Sequence of chain 4.A:
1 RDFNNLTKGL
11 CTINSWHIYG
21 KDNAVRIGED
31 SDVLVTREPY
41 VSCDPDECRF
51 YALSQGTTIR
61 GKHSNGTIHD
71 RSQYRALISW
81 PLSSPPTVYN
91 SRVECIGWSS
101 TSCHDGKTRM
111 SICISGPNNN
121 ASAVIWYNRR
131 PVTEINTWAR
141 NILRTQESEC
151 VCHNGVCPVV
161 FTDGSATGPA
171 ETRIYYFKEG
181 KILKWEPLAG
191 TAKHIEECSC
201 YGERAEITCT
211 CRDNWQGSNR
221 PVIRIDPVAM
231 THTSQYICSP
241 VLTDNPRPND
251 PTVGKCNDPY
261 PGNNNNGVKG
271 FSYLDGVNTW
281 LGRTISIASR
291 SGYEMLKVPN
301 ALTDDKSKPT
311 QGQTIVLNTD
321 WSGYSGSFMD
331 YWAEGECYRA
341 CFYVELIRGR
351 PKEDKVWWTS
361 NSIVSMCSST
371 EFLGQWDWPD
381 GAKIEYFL

A protein and the small-molecule ligand that binds it are described below.
Small molecule (SMILES): CC(=O)N[C@H]1[C@H](O[C@H]2[C@H](O)[C@@H](NC(C)=O)CO[C@@H]2CO)O[C@H](CO)[C@@H](O[C@@H]2O[C@H](CO[C@H]3O[C@H](CO)[C@@H](O)[C@H](O[C@H]4O[C@H](CO)[C@@H](O)[C@H](O)[C@@H]4O)[C@@H]3O)[C@@H](O)[C@H](O[C@H]3O[C@H](CO)[C@@H](O)[C@H](O)[C@@H]3O[C@H]3O[C@H](CO)[C@@H](O)[C@H](O)[C@@H]3O[C@H]3O[C@H](CO)[C@@H](O)[C@H](O)[C@@H]3O)[C@@H]2O)[C@@H]1O

Sequence of chain 1.A:
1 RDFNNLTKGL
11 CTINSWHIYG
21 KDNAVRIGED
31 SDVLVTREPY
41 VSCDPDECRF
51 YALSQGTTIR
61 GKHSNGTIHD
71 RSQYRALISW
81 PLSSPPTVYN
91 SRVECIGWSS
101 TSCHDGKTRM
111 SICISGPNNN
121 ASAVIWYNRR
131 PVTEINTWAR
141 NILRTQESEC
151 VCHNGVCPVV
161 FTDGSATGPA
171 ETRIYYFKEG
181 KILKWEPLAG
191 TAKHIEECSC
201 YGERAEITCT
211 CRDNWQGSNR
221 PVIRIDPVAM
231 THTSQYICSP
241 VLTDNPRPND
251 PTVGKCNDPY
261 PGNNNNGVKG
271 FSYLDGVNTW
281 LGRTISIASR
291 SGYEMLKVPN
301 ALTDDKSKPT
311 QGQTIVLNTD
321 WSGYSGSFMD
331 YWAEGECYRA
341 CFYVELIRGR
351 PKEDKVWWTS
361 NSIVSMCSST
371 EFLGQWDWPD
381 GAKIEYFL

Binding-site contacts:
Ligand atom C6 contacts residue LEU373 of chain 1.A at 3.4 Å (hydrophobic).
Ligand atom C5 contacts residue ASN120 of chain 4.A at 3.6 Å.
Ligand atom O3 contacts residue ASP250 of chain 1.A at 3.1 Å (salt-bridge).
Ligand atom O3 contacts residue GLN311 of chain 1.A at 3.3 Å.
Ligand atom O6 contacts residue ILE285 of chain 1.A at 2.8 Å (h-bond).
Ligand atom O2 contacts residue LEU296 of chain 1.A at 3.4 Å.
Ligand atom C4 contacts residue GLU294 of chain 1.A at 3.5 Å.
Ligand atom C6 contacts residue PRO309 of chain 1.A at 3.6 Å (hydrophobic).
Ligand atom N2 contacts residue ASN120 of chain 4.A at 2.9 Å (h-bond).
Ligand atom C3 contacts residue GLU294 of chain 1.A at 3.3 Å.
Ligand atom O5 contacts residue ARG283 of chain 1.A at 3.3 Å (salt-bridge).
Ligand atom N2 contacts residue ARG140 of chain 4.A at 3.6 Å.
Ligand atom C6 contacts residue ASP250 of chain 1.A at 3.5 Å.
Ligand atom C1 contacts residue ASN120 of chain 4.A at 1.4 Å.
Ligand atom O5 contacts residue ASP250 of chain 1.A at 3.5 Å (salt-bridge).
Ligand atom O5 contacts residue GLN375 of chain 1.A at 3.4 Å (h-bond).
Ligand atom O6 contacts residue THR310 of chain 1.A at 3.7 Å.
Ligand atom O3 contacts residue ASN249 of chain 1.A at 2.6 Å (h-bond).
Ligand atom O4 contacts residue ILE287 of chain 1.A at 3.3 Å.
Ligand atom C7 contacts residue ASN120 of chain 4.A at 3.5 Å.
Ligand atom O2 contacts residue ASN249 of chain 1.A at 3.0 Å (h-bond).
Ligand atom O3 contacts residue GLU294 of chain 1.A at 2.6 Å (salt-bridge).
Ligand atom O2 contacts residue GLY312 of chain 1.A at 3.2 Å.
Ligand atom O5 contacts residue GLY312 of chain 1.A at 3.6 Å.
Ligand atom O6 contacts residue GLN375 of chain 1.A at 3.2 Å.
Ligand atom O4 contacts residue GLY312 of chain 1.A at 3.7 Å.
Ligand atom O3 contacts residue GLY312 of chain 1.A at 3.0 Å (h-bond).
Ligand atom O6 contacts residue ASP250 of chain 1.A at 2.5 Å (salt-bridge).
Ligand atom C6 contacts residue LYS308 of chain 1.A at 3.7 Å.
Ligand atom O4 contacts residue ARG283 of chain 1.A at 3.6 Å.
Ligand atom O3 contacts residue ARG283 of chain 1.A at 3.0 Å (salt-bridge).
Ligand atom C3 contacts residue GLY312 of chain 1.A at 3.2 Å.
Ligand atom O6 contacts residue LYS308 of chain 1.A at 2.8 Å (salt-bridge).
Ligand atom C6 contacts residue ILE285 of chain 1.A at 3.5 Å (hydrophobic).
Ligand atom O5 contacts residue ASN120 of chain 4.A at 2.4 Å (h-bond).
Ligand atom C1 contacts residue ARG140 of chain 4.A at 3.7 Å.
Ligand atom O4 contacts residue ARG247 of chain 1.A at 3.1 Å (salt-bridge).
Ligand atom O4 contacts residue GLU294 of chain 1.A at 2.7 Å (salt-bridge).
Ligand atom C2 contacts residue ASN120 of chain 4.A at 2.5 Å.
Ligand atom O5 contacts residue GLY374 of chain 1.A at 3.4 Å.